Binding-site contacts:
Ligand atom C1 contacts residue LYS212 of chain 1.B at 4.0 Å.
Ligand atom C2 contacts residue TYR213 of chain 1.B at 3.5 Å (hydrophobic).
Ligand atom O2 contacts residue 6NA1 of chain 1.HA at 2.8 Å.
Ligand atom O1 contacts residue LYS212 of chain 1.B at 4.0 Å.
Ligand atom C1 contacts residue 6NA1 of chain 1.HA at 3.6 Å.
Ligand atom C4 contacts residue 6NA1 of chain 1.HA at 4.0 Å.
Ligand atom C5 contacts residue 6NA1 of chain 1.HA at 3.8 Å.
Ligand atom C2 contacts residue 6NA1 of chain 1.HA at 3.6 Å.
Ligand atom C3 contacts residue 6NA1 of chain 1.HA at 3.5 Å.
Ligand atom C6 contacts residue 6NA1 of chain 1.HA at 4.5 Å.
Ligand atom C3 contacts residue TYR213 of chain 1.B at 4.2 Å (hydrophobic).
Ligand atom C4 contacts residue TYR213 of chain 1.B at 3.8 Å (hydrophobic).
Ligand atom O2 contacts residue LYS212 of chain 1.B at 3.9 Å.

A small-molecule ligand and the protein it binds are described below.
Small molecule (SMILES): CCCCCCCC(=O)O

Sequence of chain 1.B:
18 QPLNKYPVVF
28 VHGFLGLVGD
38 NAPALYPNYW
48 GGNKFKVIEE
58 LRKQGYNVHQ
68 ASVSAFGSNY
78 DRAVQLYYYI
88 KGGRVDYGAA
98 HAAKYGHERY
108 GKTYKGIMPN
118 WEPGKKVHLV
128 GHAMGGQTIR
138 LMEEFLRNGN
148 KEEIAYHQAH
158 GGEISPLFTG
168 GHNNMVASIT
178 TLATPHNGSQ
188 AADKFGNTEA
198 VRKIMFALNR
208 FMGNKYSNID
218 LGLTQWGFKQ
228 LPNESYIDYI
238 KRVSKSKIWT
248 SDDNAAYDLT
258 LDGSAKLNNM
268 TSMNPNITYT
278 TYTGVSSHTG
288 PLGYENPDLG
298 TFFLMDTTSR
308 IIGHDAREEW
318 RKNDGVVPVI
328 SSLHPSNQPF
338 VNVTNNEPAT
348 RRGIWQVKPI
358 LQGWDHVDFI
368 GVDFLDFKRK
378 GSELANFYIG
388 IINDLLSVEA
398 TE